Binding-site contacts:
Ligand atom C1 contacts residue NAP1 of chain 1.B at 3.4 Å.
Ligand atom C27 contacts residue NAP1 of chain 1.B at 3.0 Å.
Ligand atom C6 contacts residue NAP1 of chain 1.B at 3.7 Å.
Ligand atom N2 contacts residue LEU6 of chain 1.A at 3.5 Å.
Ligand atom N29 contacts residue LEU21 of chain 1.A at 3.4 Å.
Ligand atom C3 contacts residue ALA8 of chain 1.A at 3.6 Å (hydrophobic).
Ligand atom N12 contacts residue ASP28 of chain 1.A at 2.7 Å (salt-bridge).
Ligand atom N2 contacts residue NAP1 of chain 1.B at 3.4 Å (h-bond).
Ligand atom N12 contacts residue VAL7 of chain 1.A at 3.4 Å.
Ligand atom N4 contacts residue ASP28 of chain 1.A at 2.7 Å (salt-bridge).
Ligand atom C19 contacts residue LEU29 of chain 1.A at 3.7 Å (hydrophobic).
Ligand atom N12 contacts residue VAL32 of chain 1.A at 3.5 Å.
Ligand atom C8 contacts residue PHE93 of chain 1.A at 3.5 Å (hydrophobic).
Ligand atom C6 contacts residue PHE93 of chain 1.A at 3.7 Å (hydrophobic).
Ligand atom N12 contacts residue ALA8 of chain 1.A at 3.3 Å (h-bond).
Ligand atom N17 contacts residue ILE51 of chain 1.A at 3.6 Å.
Ligand atom N11 contacts residue NAP1 of chain 1.B at 3.7 Å.
Ligand atom C18 contacts residue ILE51 of chain 1.A at 3.8 Å (hydrophobic).
Ligand atom C1 contacts residue LEU6 of chain 1.A at 3.5 Å (hydrophobic).
Ligand atom C3 contacts residue ASP28 of chain 1.A at 3.5 Å.
Ligand atom N2 contacts residue ALA8 of chain 1.A at 3.7 Å.
Ligand atom C28 contacts residue NAP1 of chain 1.B at 3.2 Å.
Ligand atom CL1 contacts residue THR47 of chain 1.A at 3.7 Å.
Ligand atom S26 contacts residue GLN20 of chain 1.A at 3.6 Å (h-bond).
Ligand atom N12 contacts residue THR112 of chain 1.A at 3.8 Å.
Ligand atom C28 contacts residue LEU21 of chain 1.A at 3.5 Å (hydrophobic).
Ligand atom C23 contacts residue LEU29 of chain 1.A at 3.4 Å (hydrophobic).
Ligand atom C7 contacts residue NAP1 of chain 1.B at 3.4 Å.
Ligand atom C3 contacts residue VAL32 of chain 1.A at 3.2 Å (hydrophobic).
Ligand atom N4 contacts residue VAL32 of chain 1.A at 3.4 Å.
Ligand atom N2 contacts residue VAL7 of chain 1.A at 3.3 Å.
Ligand atom CL1 contacts residue ILE51 of chain 1.A at 3.5 Å.
Ligand atom C21 contacts residue LEU29 of chain 1.A at 3.7 Å (hydrophobic).
Ligand atom C5 contacts residue ASP28 of chain 1.A at 3.7 Å.
Ligand atom CL1 contacts residue PHE93 of chain 1.A at 3.3 Å.
Ligand atom N2 contacts residue VAL32 of chain 1.A at 3.7 Å.
Ligand atom C20 contacts residue LEU29 of chain 1.A at 3.5 Å (hydrophobic).
Ligand atom N11 contacts residue PHE93 of chain 1.A at 2.8 Å (h-bond).
Ligand atom N11 contacts residue LEU6 of chain 1.A at 2.7 Å (h-bond).
Ligand atom C7 contacts residue PHE93 of chain 1.A at 3.4 Å (hydrophobic).

The protein below binds the small molecule below.
Small molecule (SMILES): Cc1cc2nc(-c3nccs3)n(-c3cc4nc(N)nc(N)c4cc3Cl)c2cc1C

Sequence of chain 1.A:
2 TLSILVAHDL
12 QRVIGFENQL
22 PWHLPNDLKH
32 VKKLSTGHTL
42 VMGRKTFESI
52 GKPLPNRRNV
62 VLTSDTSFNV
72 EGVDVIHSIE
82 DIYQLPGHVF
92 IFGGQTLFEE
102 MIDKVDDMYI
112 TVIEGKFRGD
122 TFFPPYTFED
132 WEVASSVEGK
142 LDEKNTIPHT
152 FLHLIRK